Sequence of chain 1.C:
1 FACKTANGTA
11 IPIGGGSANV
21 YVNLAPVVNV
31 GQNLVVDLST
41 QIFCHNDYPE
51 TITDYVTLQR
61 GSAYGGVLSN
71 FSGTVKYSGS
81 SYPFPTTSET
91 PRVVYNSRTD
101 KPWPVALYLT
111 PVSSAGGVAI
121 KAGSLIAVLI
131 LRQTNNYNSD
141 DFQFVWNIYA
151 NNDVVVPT

Binding-site contacts:
Ligand atom O6 contacts residue ASP54 of chain 1.C at 2.6 Å (salt-bridge).
Ligand atom C6 contacts residue ASN46 of chain 1.C at 3.4 Å.
Ligand atom C2 contacts residue ASP140 of chain 1.C at 3.9 Å.
Ligand atom C4 contacts residue PHE1 of chain 1.C at 3.7 Å (hydrophobic).
Ligand atom O4 contacts residue ASP54 of chain 1.C at 2.5 Å (salt-bridge).
Ligand atom CAL contacts residue TYR48 of chain 1.C at 3.3 Å (hydrophobic).
Ligand atom O6 contacts residue TYR48 of chain 1.C at 4.1 Å.
Ligand atom O6 contacts residue ASN46 of chain 1.C at 3.2 Å (h-bond).
Ligand atom CAO contacts residue TYR48 of chain 1.C at 3.9 Å (hydrophobic).
Ligand atom O6 contacts residue PHE1 of chain 1.C at 2.7 Å (h-bond).
Ligand atom C4 contacts residue GLN133 of chain 1.C at 3.6 Å.
Ligand atom C6 contacts residue ASP47 of chain 1.C at 3.9 Å.
Ligand atom C6 contacts residue PHE1 of chain 1.C at 3.7 Å (hydrophobic).
Ligand atom O5 contacts residue PHE1 of chain 1.C at 3.0 Å (h-bond).
Ligand atom CAN contacts residue TYR48 of chain 1.C at 3.6 Å (hydrophobic).
Ligand atom CAQ contacts residue TYR48 of chain 1.C at 4.0 Å (hydrophobic).
Ligand atom C6 contacts residue TYR48 of chain 1.C at 4.0 Å (hydrophobic).
Ligand atom C3 contacts residue ASN135 of chain 1.C at 3.9 Å.
Ligand atom C5 contacts residue ILE52 of chain 1.C at 3.9 Å (hydrophobic).
Ligand atom C6 contacts residue ILE52 of chain 1.C at 3.9 Å (hydrophobic).
Ligand atom C6 contacts residue ASP54 of chain 1.C at 3.4 Å.
Ligand atom C2 contacts residue ILE13 of chain 1.C at 3.8 Å (hydrophobic).
Ligand atom O2 contacts residue ILE13 of chain 1.C at 3.5 Å.
Ligand atom CAP contacts residue TYR48 of chain 1.C at 4.0 Å (hydrophobic).
Ligand atom C4 contacts residue ASP54 of chain 1.C at 3.4 Å.
Ligand atom O6 contacts residue ASP47 of chain 1.C at 2.9 Å (salt-bridge).
Ligand atom O2 contacts residue PHE1 of chain 1.C at 2.9 Å (h-bond).
Ligand atom O4 contacts residue GLN133 of chain 1.C at 3.3 Å (h-bond).
Ligand atom C1 contacts residue PHE1 of chain 1.C at 3.8 Å (hydrophobic).
Ligand atom O4 contacts residue ILE52 of chain 1.C at 3.6 Å.
Ligand atom C3 contacts residue ASP140 of chain 1.C at 3.4 Å.
Ligand atom C2 contacts residue PHE1 of chain 1.C at 3.8 Å (hydrophobic).
Ligand atom CAO contacts residue TYR137 of chain 1.C at 4.0 Å (hydrophobic).
Ligand atom CAO contacts residue ILE52 of chain 1.C at 4.0 Å (hydrophobic).
Ligand atom C5 contacts residue PHE1 of chain 1.C at 3.6 Å (hydrophobic).
Ligand atom C4 contacts residue ASN135 of chain 1.C at 3.9 Å.
Ligand atom O5 contacts residue TYR48 of chain 1.C at 3.9 Å.
Ligand atom C3 contacts residue GLN133 of chain 1.C at 3.9 Å.
Ligand atom CAQ contacts residue THR51 of chain 1.C at 4.0 Å.
Ligand atom O4 contacts residue ASN135 of chain 1.C at 2.9 Å (h-bond).

The small molecule below binds the protein below.
Small molecule (SMILES): CCCCCCCO[C@H]1O[C@H](CO)[C@@H](O)C[C@@H]1O